Binding-site contacts:
Ligand atom O contacts residue ARG312 of chain 1.C at 2.9 Å (salt-bridge).
Ligand atom CA contacts residue THR101 of chain 1.C at 4.2 Å.
Ligand atom C contacts residue CYS9 of chain 1.C at 3.8 Å (hydrophobic).
Ligand atom O contacts residue TYR243 of chain 1.C at 3.1 Å (h-bond).
Ligand atom CA contacts residue ASN191 of chain 1.C at 3.7 Å.
Ligand atom N contacts residue CYS9 of chain 1.C at 3.1 Å (h-bond).
Ligand atom CA contacts residue ASP31 of chain 1.C at 4.3 Å.
Ligand atom CA contacts residue MET1 of chain 1.J at 3.2 Å (hydrophobic).
Ligand atom C contacts residue ARG318 of chain 1.C at 3.8 Å.
Ligand atom OXT contacts residue ARG318 of chain 1.C at 4.4 Å.
Ligand atom O contacts residue ASP31 of chain 1.C at 4.2 Å.
Ligand atom C contacts residue TYR243 of chain 1.C at 3.2 Å (hydrophobic).
Ligand atom O contacts residue ARG318 of chain 1.C at 3.0 Å (salt-bridge).
Ligand atom OXT contacts residue TYR243 of chain 1.C at 2.5 Å (h-bond).
Ligand atom C contacts residue MET1 of chain 1.J at 4.3 Å (hydrophobic).
Ligand atom CB contacts residue MET1 of chain 1.J at 3.6 Å (hydrophobic).
Ligand atom CB contacts residue THR101 of chain 1.C at 4.1 Å.
Ligand atom CA contacts residue CYS9 of chain 1.C at 3.8 Å (hydrophobic).
Ligand atom O contacts residue ASN191 of chain 1.C at 3.6 Å.
Ligand atom OXT contacts residue ASN191 of chain 1.C at 3.6 Å (h-bond).
Ligand atom C contacts residue ASN191 of chain 1.C at 3.5 Å.
Ligand atom C contacts residue ARG312 of chain 1.C at 4.0 Å.
Ligand atom O contacts residue CYS9 of chain 1.C at 3.3 Å (h-bond).
Ligand atom N contacts residue MET1 of chain 1.J at 2.9 Å.
Ligand atom N contacts residue ASN191 of chain 1.C at 4.1 Å.
Ligand atom N contacts residue ASP31 of chain 1.C at 3.1 Å (salt-bridge).

This protein binds this small molecule.
Small molecule (SMILES): C[C@H](N)C(=O)O

Sequence of chain 1.C:
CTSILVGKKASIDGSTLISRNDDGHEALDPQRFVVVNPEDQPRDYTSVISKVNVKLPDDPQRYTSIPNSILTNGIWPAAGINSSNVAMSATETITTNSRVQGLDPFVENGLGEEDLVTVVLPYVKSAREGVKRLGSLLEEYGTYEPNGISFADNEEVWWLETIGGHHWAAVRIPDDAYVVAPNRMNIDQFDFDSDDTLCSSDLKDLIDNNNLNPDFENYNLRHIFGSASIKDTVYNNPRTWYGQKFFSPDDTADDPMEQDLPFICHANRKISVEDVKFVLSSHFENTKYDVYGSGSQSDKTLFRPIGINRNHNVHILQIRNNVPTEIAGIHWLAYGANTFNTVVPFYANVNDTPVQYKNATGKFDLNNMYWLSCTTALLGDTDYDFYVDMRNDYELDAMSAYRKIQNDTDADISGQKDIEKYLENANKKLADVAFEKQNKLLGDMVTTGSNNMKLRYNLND